Sequence of chain 1.B:
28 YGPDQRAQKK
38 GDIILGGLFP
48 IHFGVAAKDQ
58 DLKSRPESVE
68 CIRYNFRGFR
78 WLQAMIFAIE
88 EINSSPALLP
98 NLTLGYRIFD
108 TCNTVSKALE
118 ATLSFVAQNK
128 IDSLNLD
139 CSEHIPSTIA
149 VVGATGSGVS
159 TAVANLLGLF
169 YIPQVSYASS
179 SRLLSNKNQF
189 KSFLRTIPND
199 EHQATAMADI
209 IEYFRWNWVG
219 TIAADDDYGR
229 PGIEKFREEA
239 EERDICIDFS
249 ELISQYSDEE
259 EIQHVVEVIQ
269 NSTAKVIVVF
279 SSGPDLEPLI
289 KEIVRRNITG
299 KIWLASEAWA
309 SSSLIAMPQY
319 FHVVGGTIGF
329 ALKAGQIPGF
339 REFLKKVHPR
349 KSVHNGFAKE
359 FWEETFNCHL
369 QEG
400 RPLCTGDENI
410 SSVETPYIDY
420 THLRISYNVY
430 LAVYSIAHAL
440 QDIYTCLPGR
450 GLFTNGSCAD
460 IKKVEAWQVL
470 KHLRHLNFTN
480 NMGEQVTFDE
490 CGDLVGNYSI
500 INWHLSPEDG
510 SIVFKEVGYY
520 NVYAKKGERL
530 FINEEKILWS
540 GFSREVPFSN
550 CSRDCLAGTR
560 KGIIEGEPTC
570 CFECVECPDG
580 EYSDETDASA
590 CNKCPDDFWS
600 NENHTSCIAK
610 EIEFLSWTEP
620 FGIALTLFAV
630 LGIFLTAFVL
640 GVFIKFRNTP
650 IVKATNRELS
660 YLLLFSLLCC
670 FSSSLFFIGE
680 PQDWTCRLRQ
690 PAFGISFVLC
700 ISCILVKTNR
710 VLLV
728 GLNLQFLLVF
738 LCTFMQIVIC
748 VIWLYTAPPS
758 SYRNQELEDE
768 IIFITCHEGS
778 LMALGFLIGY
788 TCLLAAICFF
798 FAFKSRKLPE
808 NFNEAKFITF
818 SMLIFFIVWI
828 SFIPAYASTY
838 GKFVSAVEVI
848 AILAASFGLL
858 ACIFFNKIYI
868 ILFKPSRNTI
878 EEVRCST

This small molecule binds to this protein.
Small molecule (SMILES): CC(=O)N[C@@H]1[C@@H](O)[C@H](O)[C@@H](CO)O[C@H]1O

Binding-site contacts:
Ligand atom C3 contacts residue ASN295 of chain 1.B at 3.8 Å.
Ligand atom O5 contacts residue HIS320 of chain 1.B at 4.4 Å.
Ligand atom C2 contacts residue ASN295 of chain 1.B at 2.5 Å.
Ligand atom C1 contacts residue HIS320 of chain 1.B at 4.0 Å.
Ligand atom N2 contacts residue ASN295 of chain 1.B at 2.9 Å (h-bond).
Ligand atom C7 contacts residue ASN295 of chain 1.B at 3.2 Å.
Ligand atom C1 contacts residue ASN295 of chain 1.B at 1.4 Å.
Ligand atom O5 contacts residue ASN295 of chain 1.B at 2.4 Å (h-bond).
Ligand atom C5 contacts residue ASN295 of chain 1.B at 3.7 Å.
Ligand atom O7 contacts residue ASN295 of chain 1.B at 3.1 Å (h-bond).
Ligand atom C4 contacts residue ASN295 of chain 1.B at 4.3 Å.
Ligand atom C8 contacts residue ASN295 of chain 1.B at 4.4 Å.